Sequence of chain 1.D:
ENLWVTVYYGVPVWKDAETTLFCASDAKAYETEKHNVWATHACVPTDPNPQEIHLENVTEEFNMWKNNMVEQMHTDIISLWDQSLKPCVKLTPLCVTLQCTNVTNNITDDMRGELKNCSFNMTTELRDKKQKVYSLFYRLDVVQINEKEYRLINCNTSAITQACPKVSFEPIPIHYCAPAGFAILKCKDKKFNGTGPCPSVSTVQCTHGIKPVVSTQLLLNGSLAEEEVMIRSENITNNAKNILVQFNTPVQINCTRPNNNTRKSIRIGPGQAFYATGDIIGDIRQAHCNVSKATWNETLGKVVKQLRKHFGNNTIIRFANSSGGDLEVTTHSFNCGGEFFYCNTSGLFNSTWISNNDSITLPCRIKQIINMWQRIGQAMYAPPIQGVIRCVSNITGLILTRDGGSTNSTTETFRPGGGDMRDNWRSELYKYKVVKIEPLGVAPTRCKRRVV

The protein below binds the small molecule below.
Small molecule (SMILES): CC(=O)N[C@H]1[C@H](O[C@H]2[C@H](O)[C@@H](NC(C)=O)CO[C@@H]2CO)O[C@H](CO)[C@@H](O[C@@H]2O[C@H](CO)[C@@H](O)[C@H](O)[C@@H]2O)[C@@H]1O

Binding-site contacts:
Ligand atom O6 contacts residue GLY358 of chain 1.D at 4.5 Å.
Ligand atom C3 contacts residue ASN355 of chain 1.D at 3.7 Å.
Ligand atom C4 contacts residue ASN355 of chain 1.D at 4.2 Å.
Ligand atom N2 contacts residue ASN355 of chain 1.D at 2.8 Å (h-bond).
Ligand atom C5 contacts residue SER357 of chain 1.D at 3.4 Å.
Ligand atom O6 contacts residue SER357 of chain 1.D at 2.9 Å (h-bond).
Ligand atom C1 contacts residue NAG1 of chain 1.OA at 3.1 Å.
Ligand atom C7 contacts residue ARG387 of chain 1.D at 4.2 Å.
Ligand atom O7 contacts residue ASN355 of chain 1.D at 3.6 Å.
Ligand atom O7 contacts residue ARG387 of chain 1.D at 3.7 Å.
Ligand atom O4 contacts residue NAG2 of chain 1.OA at 4.4 Å.
Ligand atom O4 contacts residue NAG1 of chain 1.OA at 3.6 Å.
Ligand atom C3 contacts residue NAG1 of chain 1.OA at 3.1 Å.
Ligand atom C7 contacts residue ASN355 of chain 1.D at 3.4 Å.
Ligand atom O3 contacts residue NAG1 of chain 1.OA at 3.5 Å (h-bond).
Ligand atom O5 contacts residue NAG1 of chain 1.OA at 4.2 Å.
Ligand atom O6 contacts residue NAG2 of chain 1.OA at 3.3 Å (h-bond).
Ligand atom C4 contacts residue NAG1 of chain 1.OA at 4.2 Å.
Ligand atom C2 contacts residue ASN355 of chain 1.D at 2.4 Å.
Ligand atom O5 contacts residue NAG2 of chain 1.OA at 4.1 Å.
Ligand atom O6 contacts residue BMA3 of chain 1.OA at 3.7 Å.
Ligand atom C5 contacts residue NAG1 of chain 1.OA at 3.8 Å.
Ligand atom C8 contacts residue ARG387 of chain 1.D at 3.8 Å.
Ligand atom C6 contacts residue NAG1 of chain 1.OA at 4.4 Å.
Ligand atom C6 contacts residue SER357 of chain 1.D at 3.5 Å.
Ligand atom C5 contacts residue ASN355 of chain 1.D at 3.7 Å.
Ligand atom O3 contacts residue NAG2 of chain 1.OA at 4.1 Å.
Ligand atom C1 contacts residue ASN355 of chain 1.D at 1.4 Å.
Ligand atom C8 contacts residue NAG1 of chain 1.OA at 4.0 Å.
Ligand atom C2 contacts residue NAG1 of chain 1.OA at 3.2 Å.
Ligand atom O5 contacts residue ASN355 of chain 1.D at 2.4 Å (h-bond).
Ligand atom C8 contacts residue NAG1 of chain 1.IB at 3.1 Å.
Ligand atom C1 contacts residue SER357 of chain 1.D at 3.2 Å.
Ligand atom C7 contacts residue NAG1 of chain 1.OA at 3.6 Å.
Ligand atom O5 contacts residue SER357 of chain 1.D at 2.5 Å (h-bond).
Ligand atom O7 contacts residue NAG1 of chain 1.OA at 3.7 Å.
Ligand atom C6 contacts residue NAG2 of chain 1.OA at 4.2 Å.
Ligand atom N2 contacts residue NAG1 of chain 1.OA at 2.7 Å (h-bond).